Binding-site contacts:
Ligand atom O12 contacts residue ARG44 of chain 1.B at 2.9 Å (salt-bridge).
Ligand atom CG1 contacts residue ASP277 of chain 1.B at 3.8 Å.
Ligand atom N contacts residue ASP277 of chain 1.B at 2.7 Å (salt-bridge).
Ligand atom O contacts residue TYR198 of chain 1.B at 3.4 Å.
Ligand atom O11 contacts residue LYS365 of chain 1.B at 2.6 Å (salt-bridge).
Ligand atom CD1 contacts residue LYS365 of chain 1.B at 3.7 Å.
Ligand atom O contacts residue TYR126 of chain 1.B at 3.4 Å.
Ligand atom C contacts residue TYR198 of chain 1.B at 3.2 Å (hydrophobic).
Ligand atom CG1 contacts residue ARG40 of chain 1.B at 3.5 Å.
Ligand atom O12 contacts residue ALA148 of chain 1.B at 3.8 Å.
Ligand atom O22 contacts residue SER254 of chain 1.B at 2.9 Å (h-bond).
Ligand atom CD1 contacts residue ARG44 of chain 1.B at 3.6 Å.
Ligand atom O contacts residue SER127 of chain 1.B at 2.8 Å (h-bond).
Ligand atom CB contacts residue SER125 of chain 1.B at 3.3 Å.
Ligand atom O11 contacts residue ARG40 of chain 1.B at 3.3 Å (salt-bridge).
Ligand atom O12 contacts residue SER125 of chain 1.B at 3.4 Å.
Ligand atom N contacts residue TYR198 of chain 1.B at 3.5 Å.
Ligand atom OXT contacts residue ALA148 of chain 1.B at 3.6 Å (h-bond).
Ligand atom O11 contacts residue ARG44 of chain 1.B at 2.9 Å (salt-bridge).
Ligand atom CA contacts residue ASP277 of chain 1.B at 3.7 Å.
Ligand atom N contacts residue THR150 of chain 1.B at 3.2 Å (h-bond).
Ligand atom OXT contacts residue SER127 of chain 1.B at 2.6 Å (h-bond).
Ligand atom O22 contacts residue ARG40 of chain 1.B at 3.8 Å.
Ligand atom O contacts residue SER125 of chain 1.B at 3.8 Å.
Ligand atom O22 contacts residue ARG253 of chain 1.B at 3.4 Å.
Ligand atom C contacts residue SER127 of chain 1.B at 3.5 Å.
Ligand atom CA contacts residue ALA148 of chain 1.B at 3.8 Å (hydrophobic).
Ligand atom O22 contacts residue TYR126 of chain 1.B at 3.3 Å.
Ligand atom OXT contacts residue SER149 of chain 1.B at 3.4 Å.
Ligand atom OXT contacts residue TYR198 of chain 1.B at 3.2 Å.
Ligand atom CB contacts residue ALA148 of chain 1.B at 3.6 Å (hydrophobic).
Ligand atom CD2 contacts residue TYR126 of chain 1.B at 3.5 Å (hydrophobic).
Ligand atom N contacts residue ALA148 of chain 1.B at 3.0 Å (h-bond).
Ligand atom CD1 contacts residue ARG40 of chain 1.B at 3.4 Å.
Ligand atom OXT contacts residue THR150 of chain 1.B at 2.9 Å (h-bond).
Ligand atom CA contacts residue TYR198 of chain 1.B at 3.6 Å (hydrophobic).
Ligand atom O21 contacts residue TYR198 of chain 1.B at 3.5 Å.
Ligand atom O21 contacts residue TYR126 of chain 1.B at 3.5 Å.
Ligand atom C contacts residue SER125 of chain 1.B at 3.7 Å.
Ligand atom O22 contacts residue GLY278 of chain 1.B at 3.6 Å.

The small molecule below binds the protein below.
Small molecule (SMILES): N[C@H](C(=O)O)C1[C@@H](C(=O)O)[C@@H]1C(=O)O

Sequence of chain 1.B:
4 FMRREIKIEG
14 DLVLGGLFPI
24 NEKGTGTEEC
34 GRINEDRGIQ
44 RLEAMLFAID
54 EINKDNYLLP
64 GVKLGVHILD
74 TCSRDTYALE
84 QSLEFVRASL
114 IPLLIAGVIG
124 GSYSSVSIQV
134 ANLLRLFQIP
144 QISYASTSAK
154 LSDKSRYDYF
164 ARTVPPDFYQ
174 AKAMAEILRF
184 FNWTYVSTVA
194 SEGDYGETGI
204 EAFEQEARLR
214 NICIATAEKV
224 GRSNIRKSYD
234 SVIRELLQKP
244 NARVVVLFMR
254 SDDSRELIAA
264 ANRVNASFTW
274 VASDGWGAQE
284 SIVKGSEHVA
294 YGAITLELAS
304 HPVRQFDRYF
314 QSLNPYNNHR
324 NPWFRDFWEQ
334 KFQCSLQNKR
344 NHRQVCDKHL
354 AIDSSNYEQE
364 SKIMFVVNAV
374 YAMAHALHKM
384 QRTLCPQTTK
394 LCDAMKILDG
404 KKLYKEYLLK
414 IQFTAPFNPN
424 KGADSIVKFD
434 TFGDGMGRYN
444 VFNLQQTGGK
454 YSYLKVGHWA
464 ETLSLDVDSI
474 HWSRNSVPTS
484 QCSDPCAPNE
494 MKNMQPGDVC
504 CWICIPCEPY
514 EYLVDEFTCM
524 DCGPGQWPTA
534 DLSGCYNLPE